Sequence of chain 2.T:
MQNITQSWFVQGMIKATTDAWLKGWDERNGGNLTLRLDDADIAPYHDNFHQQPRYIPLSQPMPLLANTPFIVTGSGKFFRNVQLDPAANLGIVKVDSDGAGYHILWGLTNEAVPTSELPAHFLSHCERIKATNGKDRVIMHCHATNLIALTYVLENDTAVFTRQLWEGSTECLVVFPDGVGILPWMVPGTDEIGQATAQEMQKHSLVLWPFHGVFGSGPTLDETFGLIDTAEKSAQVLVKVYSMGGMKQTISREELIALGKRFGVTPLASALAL

A protein and the small-molecule ligand that binds it are described below.
Small molecule (SMILES): O=C(COP(=O)(O)O)NO

Binding-site contacts:
Ligand atom N2 contacts residue ASN32 of chain 2.T at 3.7 Å.
Ligand atom O1P contacts residue ASN32 of chain 2.T at 3.3 Å (h-bond).
Ligand atom C1 contacts residue ZN1 of chain 2.GB at 2.7 Å.
Ligand atom O3P contacts residue GLY74 of chain 2.T at 3.9 Å.
Ligand atom O1 contacts residue ASN32 of chain 2.T at 3.8 Å.
Ligand atom O1 contacts residue ZN1 of chain 2.GB at 2.0 Å.
Ligand atom O2 contacts residue HIS141 of chain 2.T at 3.1 Å (h-bond).
Ligand atom O4P contacts residue THR115 of chain 2.T at 3.7 Å.
Ligand atom O2 contacts residue ZN1 of chain 2.GB at 2.2 Å.
Ligand atom O1 contacts residue HIS212 of chain 2.T at 4.0 Å.
Ligand atom N2 contacts residue HIS212 of chain 2.T at 4.0 Å.
Ligand atom O2P contacts residue THR115 of chain 2.T at 2.3 Å (h-bond).
Ligand atom O1 contacts residue GLY31 of chain 2.T at 2.9 Å (h-bond).
Ligand atom N2 contacts residue ZN1 of chain 2.GB at 2.8 Å.
Ligand atom N2 contacts residue GLU117 of chain 2.T at 3.0 Å (salt-bridge).
Ligand atom P contacts residue ASN32 of chain 2.T at 3.7 Å.
Ligand atom O2P contacts residue SER116 of chain 2.T at 3.9 Å.
Ligand atom C1 contacts residue GLY31 of chain 2.T at 3.8 Å.
Ligand atom C2 contacts residue ASN29 of chain 2.T at 3.4 Å.
Ligand atom P contacts residue ASN29 of chain 2.T at 3.7 Å.
Ligand atom C2 contacts residue ASN32 of chain 2.T at 3.6 Å.
Ligand atom O1P contacts residue ASN29 of chain 2.T at 3.9 Å.
Ligand atom C1 contacts residue ASN32 of chain 2.T at 3.5 Å.
Ligand atom O2 contacts residue HIS212 of chain 2.T at 2.9 Å (h-bond).
Ligand atom P contacts residue GLY76 of chain 2.T at 3.9 Å.
Ligand atom O4P contacts residue SER75 of chain 2.T at 3.3 Å (h-bond).
Ligand atom O1 contacts residue HIS141 of chain 2.T at 3.2 Å (h-bond).
Ligand atom O1 contacts residue GLY30 of chain 2.T at 3.7 Å.
Ligand atom O4P contacts residue GLY76 of chain 2.T at 3.6 Å (h-bond).
Ligand atom O4P contacts residue SER116 of chain 2.T at 2.9 Å (h-bond).
Ligand atom O2 contacts residue GLU117 of chain 2.T at 2.6 Å (salt-bridge).
Ligand atom O1P contacts residue SER116 of chain 2.T at 3.7 Å.
Ligand atom O1 contacts residue HIS143 of chain 2.T at 3.0 Å (h-bond).
Ligand atom O2P contacts residue GLY31 of chain 2.T at 3.6 Å (h-bond).
Ligand atom P contacts residue THR115 of chain 2.T at 3.6 Å.
Ligand atom O3P contacts residue GLY76 of chain 2.T at 3.0 Å (h-bond).
Ligand atom C1 contacts residue HIS141 of chain 2.T at 3.9 Å.
Ligand atom O3P contacts residue ASN29 of chain 2.T at 2.7 Å (h-bond).
Ligand atom N2 contacts residue HIS141 of chain 2.T at 3.9 Å.
Ligand atom O2P contacts residue ASN32 of chain 2.T at 2.6 Å (h-bond).